Binding-site contacts:
Ligand atom CBC contacts residue ASP301 of chain 1.A at 3.0 Å.
Ligand atom NBG contacts residue ILE192 of chain 1.A at 4.2 Å.
Ligand atom CBB contacts residue HIS191 of chain 1.A at 3.9 Å.
Ligand atom N3 contacts residue ASP301 of chain 1.A at 4.3 Å.
Ligand atom CBF contacts residue AKG1 of chain 1.B at 3.9 Å.
Ligand atom CBD contacts residue ILE135 of chain 1.A at 4.1 Å (hydrophobic).
Ligand atom CBB contacts residue ASP301 of chain 1.A at 4.2 Å.
Ligand atom CAV contacts residue PRO300 of chain 1.A at 3.7 Å (hydrophobic).
Ligand atom CBE contacts residue ASP301 of chain 1.A at 3.6 Å.
Ligand atom CBE contacts residue LYS304 of chain 1.A at 4.3 Å.
Ligand atom CBB contacts residue THR188 of chain 1.A at 3.9 Å.
Ligand atom CBF contacts residue ASP301 of chain 1.A at 2.9 Å.
Ligand atom CBA contacts residue PRO300 of chain 1.A at 3.6 Å (hydrophobic).
Ligand atom CBD contacts residue HIS191 of chain 1.A at 4.3 Å.
Ligand atom NBG contacts residue ASP193 of chain 1.A at 3.3 Å.
Ligand atom NBG contacts residue ASP301 of chain 1.A at 3.6 Å (salt-bridge).
Ligand atom NAN contacts residue GLN109 of chain 1.A at 3.4 Å (h-bond).
Ligand atom CBF contacts residue ASP193 of chain 1.A at 3.8 Å.
Ligand atom CAW contacts residue PRO300 of chain 1.A at 4.1 Å (hydrophobic).
Ligand atom NAU contacts residue PRO300 of chain 1.A at 4.2 Å.
Ligand atom CBF contacts residue PHE194 of chain 1.A at 4.0 Å (hydrophobic).
Ligand atom CBE contacts residue AKG1 of chain 1.B at 3.4 Å.
Ligand atom CBD contacts residue ASP301 of chain 1.A at 3.8 Å.
Ligand atom CBF contacts residue HIS191 of chain 1.A at 3.8 Å.
Ligand atom CAZ contacts residue ASP111 of chain 1.A at 3.9 Å.
Ligand atom CAF contacts residue ASP301 of chain 1.A at 4.1 Å.
Ligand atom CAM contacts residue THR188 of chain 1.A at 3.8 Å.
Ligand atom CAX contacts residue PRO300 of chain 1.A at 3.5 Å (hydrophobic).
Ligand atom NAY contacts residue PRO300 of chain 1.A at 4.1 Å.
Ligand atom OAL contacts residue GLN109 of chain 1.A at 4.1 Å.
Ligand atom CBC contacts residue HIS191 of chain 1.A at 3.9 Å.
Ligand atom NBG contacts residue PHE194 of chain 1.A at 2.7 Å (h-bond).
Ligand atom CAM contacts residue ASP189 of chain 1.A at 3.6 Å.
Ligand atom CAM contacts residue GLN109 of chain 1.A at 3.0 Å.
Ligand atom OAL contacts residue THR188 of chain 1.A at 4.2 Å.
Ligand atom NBG contacts residue AKG1 of chain 1.B at 4.4 Å.
Ligand atom OAK contacts residue THR188 of chain 1.A at 4.1 Å.
Ligand atom CAM contacts residue TYR187 of chain 1.A at 4.3 Å (hydrophobic).
Ligand atom CBD contacts residue AKG1 of chain 1.B at 3.8 Å.
Ligand atom CBA contacts residue ASP111 of chain 1.A at 3.8 Å.

A protein and the small-molecule ligand that binds it are described below.
Small molecule (SMILES): COc1cc2c(NC3CCN(Cc4ccccc4)CC3)nc(NCCCN(C)C)nc2cc1OCCCCCN

Sequence of chain 1.A:
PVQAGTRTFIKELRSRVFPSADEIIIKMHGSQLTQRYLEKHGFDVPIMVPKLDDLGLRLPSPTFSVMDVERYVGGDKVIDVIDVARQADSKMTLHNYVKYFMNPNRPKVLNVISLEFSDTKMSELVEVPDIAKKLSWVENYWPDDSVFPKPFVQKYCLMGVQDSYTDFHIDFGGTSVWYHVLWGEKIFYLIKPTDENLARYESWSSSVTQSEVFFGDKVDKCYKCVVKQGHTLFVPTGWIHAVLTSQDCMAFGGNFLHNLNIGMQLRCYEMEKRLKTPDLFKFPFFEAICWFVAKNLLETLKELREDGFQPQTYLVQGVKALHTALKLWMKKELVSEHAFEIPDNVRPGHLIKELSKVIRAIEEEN